Binding-site contacts:
Ligand atom C3 contacts residue ASN62 of chain 1.A at 3.8 Å.
Ligand atom N2 contacts residue PRO60 of chain 1.A at 3.3 Å (h-bond).
Ligand atom C8 contacts residue PRO60 of chain 1.A at 3.5 Å (hydrophobic).
Ligand atom C1 contacts residue PRO60 of chain 1.A at 4.1 Å (hydrophobic).
Ligand atom C8 contacts residue ASN55 of chain 1.A at 3.4 Å.
Ligand atom N2 contacts residue ASN62 of chain 1.A at 2.9 Å (h-bond).
Ligand atom C7 contacts residue PRO59 of chain 1.A at 4.4 Å (hydrophobic).
Ligand atom C4 contacts residue ASN62 of chain 1.A at 4.3 Å.
Ligand atom C5 contacts residue ASN62 of chain 1.A at 3.7 Å.
Ligand atom O5 contacts residue ASN62 of chain 1.A at 2.4 Å (h-bond).
Ligand atom C2 contacts residue PRO60 of chain 1.A at 4.3 Å (hydrophobic).
Ligand atom C2 contacts residue ASN62 of chain 1.A at 2.5 Å.
Ligand atom O3 contacts residue PRO59 of chain 1.A at 3.9 Å.
Ligand atom O7 contacts residue ASN62 of chain 1.A at 3.3 Å (h-bond).
Ligand atom C1 contacts residue ASN62 of chain 1.A at 1.4 Å.
Ligand atom C7 contacts residue PRO60 of chain 1.A at 3.8 Å (hydrophobic).
Ligand atom N2 contacts residue PRO59 of chain 1.A at 3.8 Å.
Ligand atom C7 contacts residue ASN62 of chain 1.A at 3.3 Å.
Ligand atom C8 contacts residue PRO59 of chain 1.A at 3.9 Å (hydrophobic).
Ligand atom C8 contacts residue ASN62 of chain 1.A at 4.4 Å.
Ligand atom C3 contacts residue PRO59 of chain 1.A at 4.2 Å (hydrophobic).

The protein below binds the small molecule below.
Small molecule (SMILES): CC(=O)N[C@H]1[C@H](O[C@H]2[C@H](O)[C@@H](NC(C)=O)CO[C@@H]2CO)O[C@H](CO)[C@@H](O[C@@H]2O[C@H](CO)[C@@H](O)[C@H](O)[C@@H]2O)[C@@H]1O

Sequence of chain 1.A:
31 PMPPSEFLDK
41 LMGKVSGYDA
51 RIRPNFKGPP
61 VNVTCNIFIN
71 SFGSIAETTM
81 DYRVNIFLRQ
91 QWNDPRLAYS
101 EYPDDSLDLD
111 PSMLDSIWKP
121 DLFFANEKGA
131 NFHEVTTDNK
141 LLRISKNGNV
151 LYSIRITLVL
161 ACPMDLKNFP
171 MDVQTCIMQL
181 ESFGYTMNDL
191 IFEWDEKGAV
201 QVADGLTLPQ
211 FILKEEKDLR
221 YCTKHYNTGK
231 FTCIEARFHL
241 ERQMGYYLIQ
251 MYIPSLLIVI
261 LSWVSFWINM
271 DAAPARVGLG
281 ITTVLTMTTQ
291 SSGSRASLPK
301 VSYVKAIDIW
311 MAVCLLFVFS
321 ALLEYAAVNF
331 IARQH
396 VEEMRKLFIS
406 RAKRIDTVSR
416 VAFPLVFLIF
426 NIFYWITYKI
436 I